Sequence of chain 1.A:
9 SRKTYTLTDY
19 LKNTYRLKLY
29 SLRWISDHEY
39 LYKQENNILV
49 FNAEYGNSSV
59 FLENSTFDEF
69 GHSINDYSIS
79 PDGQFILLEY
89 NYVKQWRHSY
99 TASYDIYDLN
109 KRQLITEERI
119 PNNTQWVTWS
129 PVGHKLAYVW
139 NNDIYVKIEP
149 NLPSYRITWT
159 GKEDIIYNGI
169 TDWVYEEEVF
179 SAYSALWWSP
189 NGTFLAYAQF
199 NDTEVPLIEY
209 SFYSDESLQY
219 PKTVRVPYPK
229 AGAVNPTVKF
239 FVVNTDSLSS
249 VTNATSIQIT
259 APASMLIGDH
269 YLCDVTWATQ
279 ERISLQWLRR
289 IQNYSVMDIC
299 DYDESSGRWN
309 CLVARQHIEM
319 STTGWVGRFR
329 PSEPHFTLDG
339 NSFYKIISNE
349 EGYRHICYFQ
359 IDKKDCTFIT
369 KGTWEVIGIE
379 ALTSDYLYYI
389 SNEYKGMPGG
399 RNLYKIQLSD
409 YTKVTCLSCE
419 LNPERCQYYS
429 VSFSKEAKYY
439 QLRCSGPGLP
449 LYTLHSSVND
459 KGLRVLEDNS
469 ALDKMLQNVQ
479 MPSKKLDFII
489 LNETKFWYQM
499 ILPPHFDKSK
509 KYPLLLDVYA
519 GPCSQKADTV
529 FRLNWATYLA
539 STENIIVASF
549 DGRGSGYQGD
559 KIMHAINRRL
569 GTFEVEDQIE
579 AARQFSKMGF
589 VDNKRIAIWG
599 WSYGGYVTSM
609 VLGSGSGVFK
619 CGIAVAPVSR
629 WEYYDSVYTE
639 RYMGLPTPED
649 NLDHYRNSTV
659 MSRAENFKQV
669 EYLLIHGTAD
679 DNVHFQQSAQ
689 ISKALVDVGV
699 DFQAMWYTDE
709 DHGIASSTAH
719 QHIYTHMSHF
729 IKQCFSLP

Binding-site contacts:
Ligand atom C2 contacts residue THR191 of chain 1.A at 4.2 Å.
Ligand atom C5 contacts residue THR191 of chain 1.A at 3.7 Å.
Ligand atom C7 contacts residue ASN189 of chain 1.A at 3.3 Å.
Ligand atom C4 contacts residue THR191 of chain 1.A at 4.2 Å.
Ligand atom C8 contacts residue ASN189 of chain 1.A at 3.2 Å.
Ligand atom O4 contacts residue THR191 of chain 1.A at 4.5 Å.
Ligand atom C5 contacts residue GLU279 of chain 1.A at 4.3 Å.
Ligand atom C4 contacts residue ASN189 of chain 1.A at 4.2 Å.
Ligand atom O5 contacts residue GLN278 of chain 1.A at 3.6 Å.
Ligand atom C3 contacts residue THR191 of chain 1.A at 4.0 Å.
Ligand atom C6 contacts residue ASN189 of chain 1.A at 4.4 Å.
Ligand atom O6 contacts residue GLN278 of chain 1.A at 3.6 Å.
Ligand atom C3 contacts residue ASN189 of chain 1.A at 3.9 Å.
Ligand atom N2 contacts residue ASN189 of chain 1.A at 2.9 Å (h-bond).
Ligand atom C6 contacts residue GLN278 of chain 1.A at 4.2 Å.
Ligand atom C1 contacts residue ASN189 of chain 1.A at 1.4 Å.
Ligand atom C2 contacts residue ASN189 of chain 1.A at 2.7 Å.
Ligand atom O5 contacts residue THR191 of chain 1.A at 4.0 Å.
Ligand atom C6 contacts residue GLU279 of chain 1.A at 2.8 Å.
Ligand atom C1 contacts residue THR191 of chain 1.A at 3.6 Å.
Ligand atom O7 contacts residue ASN189 of chain 1.A at 4.4 Å.
Ligand atom C1 contacts residue GLN278 of chain 1.A at 4.3 Å.
Ligand atom O5 contacts residue ASN189 of chain 1.A at 2.2 Å (h-bond).
Ligand atom C5 contacts residue ASN189 of chain 1.A at 3.5 Å.
Ligand atom O6 contacts residue GLU279 of chain 1.A at 2.8 Å (salt-bridge).

This protein binds this small molecule.
Small molecule (SMILES): CC(=O)N[C@@H]1[C@@H](O)[C@H](O)[C@@H](CO)O[C@H]1O